This protein binds this small molecule.
Small molecule (SMILES): Cc1ccc(O)cc1

Binding-site contacts:
Ligand atom CD1 contacts residue GLY98 of chain 1.B at 3.8 Å.
Ligand atom OH contacts residue VAL108 of chain 1.B at 4.4 Å.
Ligand atom OH contacts residue TRP130 of chain 1.B at 2.8 Å (h-bond).
Ligand atom CE2 contacts residue VAL110 of chain 1.B at 3.8 Å (hydrophobic).
Ligand atom CD2 contacts residue PHE128 of chain 1.B at 3.7 Å (hydrophobic).
Ligand atom CE1 contacts residue ALA158 of chain 1.B at 4.1 Å (hydrophobic).
Ligand atom CB contacts residue LEU95 of chain 1.B at 3.6 Å (hydrophobic).
Ligand atom CG contacts residue ALA158 of chain 1.B at 4.1 Å (hydrophobic).
Ligand atom CE1 contacts residue GLY98 of chain 1.B at 3.9 Å.
Ligand atom CB contacts residue THR162 of chain 1.B at 3.4 Å.
Ligand atom CB contacts residue TYR161 of chain 1.B at 4.0 Å (hydrophobic).
Ligand atom CG contacts residue PHE128 of chain 1.B at 4.4 Å (hydrophobic).
Ligand atom CD2 contacts residue ALA158 of chain 1.B at 4.2 Å (hydrophobic).
Ligand atom CG contacts residue PRO99 of chain 1.B at 3.7 Å (hydrophobic).
Ligand atom CG contacts residue TYR172 of chain 1.B at 4.3 Å (hydrophobic).
Ligand atom CE2 contacts residue PRO99 of chain 1.B at 4.2 Å (hydrophobic).
Ligand atom CE1 contacts residue TYR157 of chain 1.B at 3.6 Å (hydrophobic).
Ligand atom CB contacts residue PRO99 of chain 1.B at 3.9 Å (hydrophobic).
Ligand atom CZ contacts residue TRP130 of chain 1.B at 3.8 Å (hydrophobic).
Ligand atom CE1 contacts residue HIS102 of chain 1.B at 3.5 Å.
Ligand atom CE2 contacts residue ALA158 of chain 1.B at 4.2 Å (hydrophobic).
Ligand atom CE2 contacts residue TRP130 of chain 1.B at 3.9 Å (hydrophobic).
Ligand atom CD2 contacts residue TYR172 of chain 1.B at 4.4 Å (hydrophobic).
Ligand atom CD2 contacts residue PRO99 of chain 1.B at 3.9 Å (hydrophobic).
Ligand atom CZ contacts residue ALA158 of chain 1.B at 4.2 Å (hydrophobic).
Ligand atom CD2 contacts residue ILE187 of chain 1.B at 4.4 Å (hydrophobic).
Ligand atom CB contacts residue TYR124 of chain 1.B at 4.4 Å (hydrophobic).
Ligand atom CZ contacts residue PRO99 of chain 1.B at 4.3 Å (hydrophobic).
Ligand atom CE1 contacts residue PRO99 of chain 1.B at 3.9 Å (hydrophobic).
Ligand atom CB contacts residue TYR172 of chain 1.B at 3.5 Å (hydrophobic).
Ligand atom OH contacts residue HIS102 of chain 1.B at 2.6 Å (h-bond).
Ligand atom CZ contacts residue HIS102 of chain 1.B at 3.5 Å.
Ligand atom CE2 contacts residue PHE128 of chain 1.B at 4.0 Å (hydrophobic).
Ligand atom CZ contacts residue VAL110 of chain 1.B at 4.0 Å (hydrophobic).
Ligand atom CB contacts residue PHE128 of chain 1.B at 4.1 Å (hydrophobic).
Ligand atom CD1 contacts residue TYR157 of chain 1.B at 4.0 Å (hydrophobic).
Ligand atom CD1 contacts residue ALA158 of chain 1.B at 4.0 Å (hydrophobic).
Ligand atom CE2 contacts residue ILE187 of chain 1.B at 3.9 Å (hydrophobic).
Ligand atom OH contacts residue VAL110 of chain 1.B at 3.3 Å.
Ligand atom CD1 contacts residue PRO99 of chain 1.B at 3.8 Å (hydrophobic).

Sequence of chain 1.B:
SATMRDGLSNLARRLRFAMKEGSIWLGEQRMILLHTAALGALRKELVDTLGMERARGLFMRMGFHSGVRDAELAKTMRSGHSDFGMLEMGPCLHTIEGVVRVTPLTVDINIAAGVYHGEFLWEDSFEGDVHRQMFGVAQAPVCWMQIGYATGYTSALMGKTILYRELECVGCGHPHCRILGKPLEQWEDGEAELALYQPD